Binding-site contacts:
Ligand atom C6 contacts residue CYS208 of chain 1.C at 3.7 Å (hydrophobic).
Ligand atom C3 contacts residue ILE44 of chain 1.C at 3.9 Å (hydrophobic).
Ligand atom C12 contacts residue ALA48 of chain 1.C at 3.6 Å (hydrophobic).
Ligand atom C17 contacts residue PHE215 of chain 1.C at 4.1 Å (hydrophobic).
Ligand atom C12 contacts residue LEU85 of chain 1.C at 4.0 Å (hydrophobic).
Ligand atom O2 contacts residue LEU102 of chain 1.C at 3.6 Å.
Ligand atom C11 contacts residue ILE44 of chain 1.C at 4.1 Å (hydrophobic).
Ligand atom C15 contacts residue ALA47 of chain 1.C at 4.1 Å (hydrophobic).
Ligand atom C8 contacts residue ILE44 of chain 1.C at 4.1 Å (hydrophobic).
Ligand atom C15 contacts residue ALA103 of chain 1.C at 3.6 Å (hydrophobic).
Ligand atom C13 contacts residue ALA48 of chain 1.C at 3.9 Å (hydrophobic).
Ligand atom C5 contacts residue CYS208 of chain 1.C at 3.9 Å (hydrophobic).
Ligand atom C13 contacts residue PHE89 of chain 1.C at 3.4 Å (hydrophobic).
Ligand atom C4 contacts residue ILE121 of chain 1.C at 3.7 Å (hydrophobic).
Ligand atom C11 contacts residue ALA48 of chain 1.C at 3.6 Å (hydrophobic).
Ligand atom O1 contacts residue ALA103 of chain 1.C at 3.5 Å.
Ligand atom C7 contacts residue CYS208 of chain 1.C at 3.7 Å (hydrophobic).
Ligand atom C12 contacts residue PHE89 of chain 1.C at 3.7 Å (hydrophobic).
Ligand atom C16 contacts residue CYS45 of chain 1.C at 4.0 Å (hydrophobic).
Ligand atom C10 contacts residue ALA48 of chain 1.C at 3.7 Å (hydrophobic).
Ligand atom O2 contacts residue ALA103 of chain 1.C at 2.8 Å (h-bond).
Ligand atom O2 contacts residue ALA47 of chain 1.C at 3.2 Å.
Ligand atom C14 contacts residue PHE89 of chain 1.C at 3.8 Å (hydrophobic).
Ligand atom C19 contacts residue TRP81 of chain 1.C at 4.1 Å (hydrophobic).
Ligand atom C11 contacts residue PHE89 of chain 1.C at 3.8 Å (hydrophobic).
Ligand atom O1 contacts residue PHE89 of chain 1.C at 3.5 Å.
Ligand atom C15 contacts residue PHE89 of chain 1.C at 3.6 Å (hydrophobic).
Ligand atom C20 contacts residue ILE44 of chain 1.C at 3.8 Å (hydrophobic).
Ligand atom C15 contacts residue ARG92 of chain 1.C at 3.7 Å.
Ligand atom C18 contacts residue PHE89 of chain 1.C at 3.8 Å (hydrophobic).
Ligand atom C20 contacts residue LEU102 of chain 1.C at 4.1 Å (hydrophobic).
Ligand atom C20 contacts residue PHE89 of chain 1.C at 3.4 Å (hydrophobic).
Ligand atom O1 contacts residue ARG92 of chain 1.C at 2.7 Å (salt-bridge).
Ligand atom C17 contacts residue CYS208 of chain 1.C at 3.7 Å (hydrophobic).
Ligand atom O2 contacts residue ARG92 of chain 1.C at 3.6 Å (salt-bridge).
Ligand atom O1 contacts residue GLN51 of chain 1.C at 3.7 Å.
Ligand atom C19 contacts residue ASN82 of chain 1.C at 4.0 Å.
Ligand atom O2 contacts residue PHE89 of chain 1.C at 4.0 Å.
Ligand atom C20 contacts residue ALA47 of chain 1.C at 3.9 Å (hydrophobic).
Ligand atom C18 contacts residue CYS208 of chain 1.C at 4.1 Å (hydrophobic).

Sequence of chain 1.C:
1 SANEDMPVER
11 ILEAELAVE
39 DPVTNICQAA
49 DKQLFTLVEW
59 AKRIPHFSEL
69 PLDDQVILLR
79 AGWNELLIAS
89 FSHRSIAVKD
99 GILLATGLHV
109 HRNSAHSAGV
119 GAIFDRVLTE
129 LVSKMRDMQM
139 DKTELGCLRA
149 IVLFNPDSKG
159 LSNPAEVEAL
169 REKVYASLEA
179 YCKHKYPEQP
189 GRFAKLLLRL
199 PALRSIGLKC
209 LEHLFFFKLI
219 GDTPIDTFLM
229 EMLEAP

The protein below binds the small molecule below.
Small molecule (SMILES): CC1=C(/C=C/C(C)=C/C=C/C(C)=C/C(=O)O)C(C)(C)CCC1